Sequence of chain 46.A:
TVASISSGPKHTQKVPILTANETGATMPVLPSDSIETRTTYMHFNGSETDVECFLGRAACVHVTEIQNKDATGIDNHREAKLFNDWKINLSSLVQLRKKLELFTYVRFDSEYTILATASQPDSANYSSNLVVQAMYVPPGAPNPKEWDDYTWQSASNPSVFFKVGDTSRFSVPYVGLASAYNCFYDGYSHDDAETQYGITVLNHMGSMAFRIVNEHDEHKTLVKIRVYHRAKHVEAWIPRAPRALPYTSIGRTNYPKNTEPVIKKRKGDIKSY

Binding-site contacts:
Ligand atom C11 contacts residue MET221 of chain 46.A at 4.0 Å (hydrophobic).
Ligand atom C14 contacts residue SER126 of chain 46.A at 3.6 Å.
Ligand atom C14 contacts residue TYR128 of chain 46.A at 3.3 Å (hydrophobic).
Ligand atom C16 contacts residue ILE104 of chain 46.A at 3.7 Å (hydrophobic).
Ligand atom C19 contacts residue VAL188 of chain 46.A at 3.5 Å (hydrophobic).
Ligand atom C13 contacts residue SER126 of chain 46.A at 3.7 Å.
Ligand atom C7 contacts residue TYR197 of chain 46.A at 3.5 Å (hydrophobic).
Ligand atom C7 contacts residue LEU106 of chain 46.A at 4.1 Å (hydrophobic).
Ligand atom C19 contacts residue TYR152 of chain 46.A at 3.9 Å (hydrophobic).
Ligand atom C15 contacts residue TYR128 of chain 46.A at 3.0 Å (hydrophobic).
Ligand atom C13 contacts residue TYR197 of chain 46.A at 4.0 Å (hydrophobic).
Ligand atom N5 contacts residue ASN219 of chain 46.A at 4.1 Å.
Ligand atom C20 contacts residue VAL188 of chain 46.A at 3.7 Å (hydrophobic).
Ligand atom C21 contacts residue ILE104 of chain 46.A at 3.5 Å (hydrophobic).
Ligand atom N9 contacts residue TYR128 of chain 46.A at 4.1 Å.
Ligand atom C20 contacts residue VAL191 of chain 46.A at 3.5 Å (hydrophobic).
Ligand atom C1 contacts residue ASN198 of chain 46.A at 4.0 Å.
Ligand atom C7 contacts residue PHE124 of chain 46.A at 3.8 Å (hydrophobic).
Ligand atom C8 contacts residue TYR197 of chain 46.A at 3.4 Å (hydrophobic).
Ligand atom C21 contacts residue MET224 of chain 46.A at 4.0 Å (hydrophobic).
Ligand atom C10 contacts residue LEU106 of chain 46.A at 4.0 Å (hydrophobic).
Ligand atom C18 contacts residue VAL188 of chain 46.A at 3.9 Å (hydrophobic).
Ligand atom C17 contacts residue TYR128 of chain 46.A at 3.8 Å (hydrophobic).
Ligand atom N12 contacts residue TYR128 of chain 46.A at 2.5 Å (h-bond).
Ligand atom C11 contacts residue ILE104 of chain 46.A at 3.5 Å (hydrophobic).
Ligand atom C10 contacts residue TYR128 of chain 46.A at 3.6 Å (hydrophobic).
Ligand atom C16 contacts residue TYR128 of chain 46.A at 2.9 Å (hydrophobic).
Ligand atom C10 contacts residue ILE104 of chain 46.A at 3.9 Å (hydrophobic).
Ligand atom C8 contacts residue PHE124 of chain 46.A at 3.6 Å (hydrophobic).
Ligand atom C13 contacts residue TYR128 of chain 46.A at 3.0 Å (hydrophobic).
Ligand atom C11 contacts residue TYR128 of chain 46.A at 3.4 Å (hydrophobic).
Ligand atom C10 contacts residue MET221 of chain 46.A at 4.0 Å (hydrophobic).
Ligand atom N5 contacts residue DMS1 of chain 46.F at 3.9 Å.
Ligand atom C17 contacts residue ILE104 of chain 46.A at 3.8 Å (hydrophobic).
Ligand atom C14 contacts residue TYR197 of chain 46.A at 4.1 Å (hydrophobic).
Ligand atom C1 contacts residue DMS1 of chain 46.F at 4.1 Å.
Ligand atom C19 contacts residue VAL191 of chain 46.A at 4.0 Å (hydrophobic).
Ligand atom N4 contacts residue ASN219 of chain 46.A at 4.0 Å.
Ligand atom N4 contacts residue DMS1 of chain 46.F at 3.6 Å (h-bond).
Ligand atom C18 contacts residue TYR152 of chain 46.A at 3.8 Å (hydrophobic).

This small molecule binds to this protein.
Small molecule (SMILES): COc1ccc(N2CCN(c3cccc(C)c3)CC2)nn1